The protein below binds the small molecule below.
Small molecule (SMILES): O=S(=O)(O)c1cccc2cccc(Nc3ccccc3)c12

Sequence of chain 1.L:
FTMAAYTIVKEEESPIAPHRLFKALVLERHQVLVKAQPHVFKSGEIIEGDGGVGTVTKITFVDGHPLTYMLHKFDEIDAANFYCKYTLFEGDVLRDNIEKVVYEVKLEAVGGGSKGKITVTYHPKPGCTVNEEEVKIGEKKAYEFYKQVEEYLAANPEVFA

Binding-site contacts:
Ligand atom O2 contacts residue ARG31 of chain 1.L at 3.0 Å (salt-bridge).
Ligand atom O1 contacts residue GLY140 of chain 1.L at 3.8 Å.
Ligand atom C6 contacts residue PHE43 of chain 1.L at 3.5 Å (hydrophobic).
Ligand atom C9 contacts residue LYS143 of chain 1.L at 3.6 Å.
Ligand atom C7 contacts residue GLN39 of chain 1.L at 2.9 Å.
Ligand atom C15 contacts residue VAL95 of chain 1.L at 3.9 Å (hydrophobic).
Ligand atom C5 contacts residue PHE43 of chain 1.L at 3.7 Å (hydrophobic).
Ligand atom C14 contacts residue TYR124 of chain 1.L at 4.0 Å (hydrophobic).
Ligand atom C13 contacts residue VAL95 of chain 1.L at 4.0 Å (hydrophobic).
Ligand atom C8 contacts residue LEU35 of chain 1.L at 3.8 Å (hydrophobic).
Ligand atom O2 contacts residue ALA144 of chain 1.L at 4.0 Å.
Ligand atom C5 contacts residue LYS143 of chain 1.L at 3.7 Å.
Ligand atom C14 contacts residue GLY140 of chain 1.L at 3.5 Å.
Ligand atom C12 contacts residue VAL95 of chain 1.L at 3.9 Å (hydrophobic).
Ligand atom C16 contacts residue GLY140 of chain 1.L at 3.9 Å.
Ligand atom C6 contacts residue LYS143 of chain 1.L at 3.8 Å.
Ligand atom O2 contacts residue LEU35 of chain 1.L at 4.0 Å.
Ligand atom C4 contacts residue PHE63 of chain 1.L at 4.0 Å (hydrophobic).
Ligand atom C4 contacts residue PHE43 of chain 1.L at 4.0 Å (hydrophobic).
Ligand atom C13 contacts residue TYR124 of chain 1.L at 3.9 Å (hydrophobic).
Ligand atom C1 contacts residue MET72 of chain 1.L at 3.9 Å (hydrophobic).
Ligand atom C13 contacts residue TYR105 of chain 1.L at 3.9 Å (hydrophobic).
Ligand atom C12 contacts residue TYR105 of chain 1.L at 3.7 Å (hydrophobic).
Ligand atom C16 contacts residue VAL95 of chain 1.L at 3.9 Å (hydrophobic).
Ligand atom O1 contacts residue LYS143 of chain 1.L at 3.8 Å.
Ligand atom C6 contacts residue GLN39 of chain 1.L at 3.2 Å.
Ligand atom O1 contacts residue ALA144 of chain 1.L at 3.4 Å (h-bond).
Ligand atom C4 contacts residue 2AN1 of chain 1.JC at 3.7 Å.
Ligand atom C14 contacts residue VAL95 of chain 1.L at 4.0 Å (hydrophobic).
Ligand atom C15 contacts residue GLY140 of chain 1.L at 3.4 Å.
Ligand atom C2 contacts residue PHE63 of chain 1.L at 4.0 Å (hydrophobic).
Ligand atom C3 contacts residue PHE63 of chain 1.L at 3.5 Å (hydrophobic).
Ligand atom C8 contacts residue LYS143 of chain 1.L at 3.6 Å.
Ligand atom C3 contacts residue 2AN1 of chain 1.JC at 3.3 Å.
Ligand atom C11 contacts residue VAL95 of chain 1.L at 3.8 Å (hydrophobic).
Ligand atom C7 contacts residue LEU35 of chain 1.L at 4.0 Å (hydrophobic).
Ligand atom C7 contacts residue LYS143 of chain 1.L at 3.7 Å.
Ligand atom C7 contacts residue PHE43 of chain 1.L at 3.9 Å (hydrophobic).
Ligand atom C10 contacts residue LYS143 of chain 1.L at 3.6 Å.
Ligand atom C4 contacts residue LYS143 of chain 1.L at 4.0 Å.